Sequence of chain 1.A:
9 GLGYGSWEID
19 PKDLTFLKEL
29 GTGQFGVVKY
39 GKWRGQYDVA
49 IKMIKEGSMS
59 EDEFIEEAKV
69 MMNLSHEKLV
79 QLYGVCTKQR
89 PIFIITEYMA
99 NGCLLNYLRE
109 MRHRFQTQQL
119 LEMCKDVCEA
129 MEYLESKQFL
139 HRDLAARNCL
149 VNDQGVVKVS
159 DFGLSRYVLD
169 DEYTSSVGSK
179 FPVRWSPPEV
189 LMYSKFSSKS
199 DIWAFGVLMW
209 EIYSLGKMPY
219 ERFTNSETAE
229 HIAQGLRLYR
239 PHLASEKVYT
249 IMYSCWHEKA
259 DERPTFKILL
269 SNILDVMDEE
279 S

This protein binds this small molecule.
Small molecule (SMILES): C/C=C/C(=O)N1CC[C@@H](n2c(=O)n(-c3ccc(Oc4ccccc4)cc3)c3c(N)ncnc32)C1

Binding-site contacts:
Ligand atom N21 contacts residue THR94 of chain 1.A at 3.1 Å (h-bond).
Ligand atom C25 contacts residue LYS50 of chain 1.A at 3.7 Å.
Ligand atom C34 contacts residue ASP159 of chain 1.A at 3.5 Å.
Ligand atom C20 contacts residue CYS101 of chain 1.A at 2.8 Å (hydrophobic).
Ligand atom C30 contacts residue SER158 of chain 1.A at 3.5 Å.
Ligand atom C31 contacts residue ASP159 of chain 1.A at 3.6 Å.
Ligand atom C16 contacts residue CYS101 of chain 1.A at 3.0 Å (hydrophobic).
Ligand atom O28 contacts residue THR94 of chain 1.A at 3.6 Å.
Ligand atom C30 contacts residue THR94 of chain 1.A at 3.6 Å.
Ligand atom C33 contacts residue MET69 of chain 1.A at 3.5 Å (hydrophobic).
Ligand atom N21 contacts residue LEU148 of chain 1.A at 3.7 Å.
Ligand atom O10 contacts residue VAL36 of chain 1.A at 3.6 Å.
Ligand atom N21 contacts residue ALA48 of chain 1.A at 3.3 Å.
Ligand atom C24 contacts residue SER158 of chain 1.A at 3.3 Å.
Ligand atom C6 contacts residue LEU148 of chain 1.A at 3.7 Å (hydrophobic).
Ligand atom O17 contacts residue GLY31 of chain 1.A at 2.9 Å.
Ligand atom C20 contacts residue ARG145 of chain 1.A at 2.9 Å.
Ligand atom O17 contacts residue THR30 of chain 1.A at 3.7 Å.
Ligand atom C26 contacts residue THR94 of chain 1.A at 3.5 Å.
Ligand atom C24 contacts residue ASP159 of chain 1.A at 3.3 Å.
Ligand atom C6 contacts residue ALA48 of chain 1.A at 3.5 Å (hydrophobic).
Ligand atom C24 contacts residue LYS50 of chain 1.A at 3.5 Å.
Ligand atom C12 contacts residue LEU28 of chain 1.A at 3.7 Å (hydrophobic).
Ligand atom C20 contacts residue CYS147 of chain 1.A at 3.4 Å (hydrophobic).
Ligand atom C15 contacts residue CYS101 of chain 1.A at 3.2 Å (hydrophobic).
Ligand atom N1 contacts residue ALA48 of chain 1.A at 3.7 Å.
Ligand atom C2 contacts residue MET97 of chain 1.A at 3.1 Å (hydrophobic).
Ligand atom C20 contacts residue LEU148 of chain 1.A at 3.6 Å (hydrophobic).
Ligand atom C18 contacts residue CYS101 of chain 1.A at 2.6 Å (hydrophobic).
Ligand atom N9 contacts residue LEU148 of chain 1.A at 3.7 Å.
Ligand atom O17 contacts residue GLN32 of chain 1.A at 3.6 Å.
Ligand atom C32 contacts residue ASP159 of chain 1.A at 3.5 Å.
Ligand atom N14 contacts residue CYS101 of chain 1.A at 3.2 Å (h-bond).
Ligand atom C32 contacts residue MET69 of chain 1.A at 3.7 Å (hydrophobic).
Ligand atom N3 contacts residue LEU28 of chain 1.A at 3.6 Å.
Ligand atom C29 contacts residue ASP159 of chain 1.A at 3.6 Å.
Ligand atom C19 contacts residue CYS101 of chain 1.A at 1.7 Å (hydrophobic).
Ligand atom N21 contacts residue GLU95 of chain 1.A at 2.8 Å (salt-bridge).
Ligand atom C23 contacts residue SER158 of chain 1.A at 3.5 Å.
Ligand atom N1 contacts residue MET97 of chain 1.A at 3.0 Å (h-bond).